A protein and the small-molecule ligand that binds it are described below.
Small molecule (SMILES): Nc1ccn([C@H]2C[C@H](O[P](=O)(O)OC[C@H]3O[C@@H](n4ccc(N)nc4=O)C[C@@H]3O[P](=O)(O)OC[C@H]3O[C@@H](n4cnc5c(=O)nc(N)[nH]c54)C[C@@H]3O[P](=O)(O)OC[C@H]3O[C@@H](n4cnc5c(=O)nc(N)[nH]c54)C[C@@H]3O[P](=O)(O)OC[C@H]3O[C@@H](n4cnc5c(N)ncnc54)C[C@@H]3O[P](=O)(O)OC[C@H]3O[C@@H](n4ccc(N)nc4=O)C[C@@H]3O)[C@@H](CO[P](=O)(O)O[C@H]3C[C@H](n4ccc(N)nc4=O)O[C@@H]3CO[P](=O)(O)O[C@H]3C[C@H](n4cnc5c(=O)nc(N)[nH]c54)O[C@@H]3CO[P](=O)(O)O[C@H]3C[C@H](n4ccc(N)nc4=O)O[C@@H]3CO)O2)c(=O)n1

Binding-site contacts:
Ligand atom N2 contacts residue DC8 of chain 1.G at 2.7 Å (h-bond).
Ligand atom N7 contacts residue HIS214 of chain 1.B at 3.0 Å.
Ligand atom N4 contacts residue DG1 of chain 1.G at 3.1 Å (h-bond).
Ligand atom O6 contacts residue DC8 of chain 1.G at 3.0 Å (h-bond).
Ligand atom OP2 contacts residue TYR95 of chain 1.B at 2.5 Å (h-bond).
Ligand atom N2 contacts residue DC3 of chain 1.G at 2.8 Å (h-bond).
Ligand atom OP1 contacts residue ASN121 of chain 1.B at 2.9 Å (h-bond).
Ligand atom OP1 contacts residue LYS109 of chain 1.B at 2.5 Å (salt-bridge).
Ligand atom N4 contacts residue THR113 of chain 1.B at 3.0 Å (h-bond).
Ligand atom N3 contacts residue DG9 of chain 1.G at 2.8 Å (h-bond).
Ligand atom N6 contacts residue DT2 of chain 1.G at 2.8 Å (h-bond).
Ligand atom OP2 contacts residue ASN121 of chain 1.B at 2.9 Å (h-bond).
Ligand atom N4 contacts residue DG6 of chain 1.G at 3.0 Å (h-bond).
Ligand atom O6 contacts residue ARG216 of chain 1.B at 3.0 Å.
Ligand atom N1 contacts residue DC3 of chain 1.G at 2.9 Å (h-bond).
Ligand atom N1 contacts residue DT2 of chain 1.G at 2.8 Å (h-bond).
Ligand atom N3 contacts residue ASN50 of chain 1.B at 3.0 Å (h-bond).
Ligand atom O2 contacts residue DG6 of chain 1.G at 2.6 Å (h-bond).
Ligand atom N4 contacts residue ASP200 of chain 1.B at 3.0 Å (salt-bridge).
Ligand atom O6 contacts residue HIS214 of chain 1.B at 2.8 Å (h-bond).
Ligand atom N4 contacts residue HIS219 of chain 1.B at 3.0 Å (h-bond).
Ligand atom N3 contacts residue DG1 of chain 1.G at 2.9 Å (h-bond).
Ligand atom O2 contacts residue DG7 of chain 1.G at 2.7 Å (h-bond).
Ligand atom O2 contacts residue DG5 of chain 1.G at 2.7 Å (h-bond).
Ligand atom O5' contacts residue LYS115 of chain 1.B at 3.0 Å (salt-bridge).
Ligand atom N1 contacts residue DC4 of chain 1.G at 2.8 Å (h-bond).
Ligand atom O2 contacts residue DG1 of chain 1.G at 2.6 Å (h-bond).
Ligand atom N3 contacts residue DG7 of chain 1.G at 3.0 Å (h-bond).
Ligand atom N3 contacts residue DG5 of chain 1.G at 2.8 Å (h-bond).
Ligand atom N2 contacts residue DC4 of chain 1.G at 2.7 Å (h-bond).
Ligand atom N4 contacts residue DG5 of chain 1.G at 2.8 Å (h-bond).
Ligand atom OP2 contacts residue LYS109 of chain 1.B at 2.7 Å (salt-bridge).
Ligand atom O6 contacts residue DC3 of chain 1.G at 2.9 Å (h-bond).
Ligand atom N4 contacts residue DG9 of chain 1.G at 2.6 Å (h-bond).
Ligand atom N7 contacts residue ARG216 of chain 1.B at 3.0 Å (salt-bridge).
Ligand atom O2 contacts residue DG9 of chain 1.G at 2.8 Å (h-bond).
Ligand atom N1 contacts residue DC8 of chain 1.G at 2.9 Å (h-bond).
Ligand atom N4 contacts residue DG7 of chain 1.G at 3.1 Å (h-bond).
Ligand atom N3 contacts residue DG6 of chain 1.G at 2.9 Å (h-bond).
Ligand atom O6 contacts residue DC4 of chain 1.G at 2.9 Å (h-bond).

Sequence of chain 1.B:
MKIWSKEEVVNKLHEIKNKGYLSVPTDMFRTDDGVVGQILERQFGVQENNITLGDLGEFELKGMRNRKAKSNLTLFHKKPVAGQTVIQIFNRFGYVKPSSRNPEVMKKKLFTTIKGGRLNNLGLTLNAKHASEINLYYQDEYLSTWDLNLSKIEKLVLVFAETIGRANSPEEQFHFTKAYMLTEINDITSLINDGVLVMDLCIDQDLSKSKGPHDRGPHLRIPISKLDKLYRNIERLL